A small-molecule ligand and the protein it binds are described below.
Small molecule (SMILES): Cc1c(CN(C)C(=O)/C=C/c2cnc3c(c2)CC[C@H](N)C(=O)N3)oc2ccccc12

Binding-site contacts:
Ligand atom O2 contacts residue ALA101 of chain 1.F at 3.4 Å (h-bond).
Ligand atom C10 contacts residue SER205 of chain 1.F at 3.6 Å.
Ligand atom N1 contacts residue ALA101 of chain 1.F at 3.0 Å (h-bond).
Ligand atom O3 contacts residue TYR163 of chain 1.F at 3.0 Å.
Ligand atom C5 contacts residue ALA101 of chain 1.F at 3.9 Å (hydrophobic).
Ligand atom C17 contacts residue PRO198 of chain 1.F at 3.8 Å (hydrophobic).
Ligand atom C17 contacts residue PHE210 of chain 1.F at 3.8 Å (hydrophobic).
Ligand atom C20 contacts residue ILE207 of chain 1.F at 3.7 Å (hydrophobic).
Ligand atom C21 contacts residue LEU106 of chain 1.F at 3.8 Å (hydrophobic).
Ligand atom C17 contacts residue TYR153 of chain 1.F at 3.8 Å (hydrophobic).
Ligand atom C18 contacts residue TYR163 of chain 1.F at 3.9 Å (hydrophobic).
Ligand atom C5 contacts residue PHE100 of chain 1.F at 3.8 Å (hydrophobic).
Ligand atom O1 contacts residue NAD1 of chain 1.R at 2.9 Å (h-bond).
Ligand atom C7 contacts residue PHE100 of chain 1.F at 3.7 Å (hydrophobic).
Ligand atom C21 contacts residue ASN162 of chain 1.F at 3.7 Å.
Ligand atom O2 contacts residue ALA103 of chain 1.F at 3.9 Å.
Ligand atom C14 contacts residue TYR163 of chain 1.F at 3.9 Å (hydrophobic).
Ligand atom C1 contacts residue TYR163 of chain 1.F at 3.5 Å (hydrophobic).
Ligand atom C12 contacts residue ALA203 of chain 1.F at 3.2 Å (hydrophobic).
Ligand atom C2 contacts residue NAD1 of chain 1.R at 3.7 Å.
Ligand atom O1 contacts residue TYR163 of chain 1.F at 2.6 Å (h-bond).
Ligand atom N1 contacts residue PHE100 of chain 1.F at 3.4 Å.
Ligand atom N4 contacts residue NAD1 of chain 1.R at 3.7 Å.
Ligand atom C23 contacts residue TYR163 of chain 1.F at 3.3 Å (hydrophobic).
Ligand atom N2 contacts residue PHE100 of chain 1.F at 3.9 Å.
Ligand atom N2 contacts residue ALA101 of chain 1.F at 2.8 Å (h-bond).
Ligand atom C10 contacts residue ILE207 of chain 1.F at 3.7 Å (hydrophobic).
Ligand atom N1 contacts residue LEU106 of chain 1.F at 3.9 Å.
Ligand atom C15 contacts residue TYR163 of chain 1.F at 3.5 Å (hydrophobic).
Ligand atom C1 contacts residue NAD1 of chain 1.R at 3.4 Å.
Ligand atom C13 contacts residue ALA203 of chain 1.F at 3.1 Å (hydrophobic).
Ligand atom C3 contacts residue ALA203 of chain 1.F at 3.9 Å (hydrophobic).
Ligand atom C6 contacts residue ALA101 of chain 1.F at 3.6 Å (hydrophobic).
Ligand atom C22 contacts residue TYR163 of chain 1.F at 3.5 Å (hydrophobic).
Ligand atom C22 contacts residue LEU106 of chain 1.F at 3.4 Å (hydrophobic).
Ligand atom C13 contacts residue NAD1 of chain 1.R at 3.6 Å.
Ligand atom C14 contacts residue NAD1 of chain 1.R at 3.6 Å.
Ligand atom C7 contacts residue ALA101 of chain 1.F at 3.6 Å (hydrophobic).
Ligand atom C9 contacts residue SER205 of chain 1.F at 3.7 Å.
Ligand atom O2 contacts residue PHE100 of chain 1.F at 3.2 Å.

Sequence of chain 1.F:
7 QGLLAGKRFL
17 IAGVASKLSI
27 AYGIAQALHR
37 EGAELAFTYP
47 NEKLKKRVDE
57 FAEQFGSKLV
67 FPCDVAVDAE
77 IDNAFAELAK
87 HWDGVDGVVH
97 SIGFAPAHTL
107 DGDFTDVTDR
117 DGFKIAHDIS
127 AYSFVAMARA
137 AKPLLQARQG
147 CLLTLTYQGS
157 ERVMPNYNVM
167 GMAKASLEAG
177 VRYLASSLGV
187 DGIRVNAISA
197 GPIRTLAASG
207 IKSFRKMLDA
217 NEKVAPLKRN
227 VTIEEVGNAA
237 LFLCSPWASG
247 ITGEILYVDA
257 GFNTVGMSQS